Binding-site contacts:
Ligand atom C5 contacts residue ASN154 of chain 3.B at 3.1 Å.
Ligand atom O5 contacts residue SER151 of chain 3.B at 4.4 Å.
Ligand atom O6 contacts residue GLU150 of chain 3.B at 3.9 Å.
Ligand atom C8 contacts residue THR156 of chain 3.B at 4.4 Å.
Ligand atom C1 contacts residue ASN154 of chain 3.B at 1.4 Å.
Ligand atom N2 contacts residue THR156 of chain 3.B at 4.4 Å.
Ligand atom C2 contacts residue ASN154 of chain 3.B at 2.5 Å.
Ligand atom C3 contacts residue ASN154 of chain 3.B at 3.5 Å.
Ligand atom O6 contacts residue GLU147 of chain 3.B at 3.5 Å (salt-bridge).
Ligand atom C7 contacts residue ASN154 of chain 3.B at 3.1 Å.
Ligand atom C1 contacts residue GLU150 of chain 3.B at 4.2 Å.
Ligand atom C8 contacts residue ASN154 of chain 3.B at 4.1 Å.
Ligand atom O5 contacts residue ASN154 of chain 3.B at 2.4 Å (h-bond).
Ligand atom O5 contacts residue GLU150 of chain 3.B at 3.6 Å.
Ligand atom C6 contacts residue GLU147 of chain 3.B at 3.5 Å.
Ligand atom N2 contacts residue ASN154 of chain 3.B at 2.7 Å (h-bond).
Ligand atom C6 contacts residue ASN154 of chain 3.B at 4.4 Å.
Ligand atom O7 contacts residue ASN154 of chain 3.B at 3.4 Å (h-bond).
Ligand atom C4 contacts residue ASN154 of chain 3.B at 3.9 Å.
Ligand atom C6 contacts residue SER151 of chain 3.B at 4.4 Å.
Ligand atom C1 contacts residue THR156 of chain 3.B at 4.2 Å.

A protein and the small-molecule ligand that binds it are described below.
Small molecule (SMILES): CC(=O)N[C@H]1[C@H](O[C@H]2[C@H](O)[C@@H](NC(C)=O)CO[C@@H]2CO)O[C@H](CO)[C@@H](O[C@@H]2O[C@H](CO)[C@@H](O)[C@H](O)[C@@H]2O)[C@@H]1O

Sequence of chain 3.B:
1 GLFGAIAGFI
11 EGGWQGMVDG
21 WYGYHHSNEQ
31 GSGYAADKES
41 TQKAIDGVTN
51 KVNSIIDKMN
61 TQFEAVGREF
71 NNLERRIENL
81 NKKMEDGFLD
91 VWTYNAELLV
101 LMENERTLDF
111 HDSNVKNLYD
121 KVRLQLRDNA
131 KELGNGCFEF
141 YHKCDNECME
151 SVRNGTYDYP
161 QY